A small-molecule ligand and the protein it binds are described below.
Small molecule (SMILES): CC(=O)N[C@H]1[C@H](O[C@H]2[C@H](O)[C@@H](NC(C)=O)CO[C@@H]2CO)O[C@H](CO)[C@@H](O[C@@H]2O[C@H](CO[C@H]3O[C@H](CO)[C@@H](O)[C@H](O[C@H]4O[C@H](CO)[C@@H](O)[C@H](O)[C@@H]4O)[C@@H]3O)[C@@H](O)[C@H](O[C@H]3O[C@H](CO)[C@@H](O)[C@H](O)[C@@H]3O[C@H]3O[C@H](CO)[C@@H](O)[C@H](O)[C@@H]3O)[C@@H]2O)[C@@H]1O

Binding-site contacts:
Ligand atom O7 contacts residue ASN106 of chain 1.E at 3.1 Å (h-bond).
Ligand atom C6 contacts residue GLY132 of chain 1.E at 3.4 Å.
Ligand atom O3 contacts residue SER234 of chain 1.B at 3.9 Å.
Ligand atom O6 contacts residue GLY132 of chain 1.E at 2.8 Å (h-bond).
Ligand atom C1 contacts residue SER108 of chain 1.E at 3.8 Å.
Ligand atom O3 contacts residue GLN232 of chain 1.B at 4.1 Å.
Ligand atom C1 contacts residue ASN106 of chain 1.E at 1.5 Å.
Ligand atom N2 contacts residue ASN106 of chain 1.E at 3.0 Å (h-bond).
Ligand atom O4 contacts residue CYS231 of chain 1.B at 2.8 Å (h-bond).
Ligand atom C8 contacts residue SER237 of chain 1.B at 3.9 Å.
Ligand atom O6 contacts residue TYR200 of chain 1.B at 3.6 Å.
Ligand atom C6 contacts residue SER234 of chain 1.B at 3.6 Å.
Ligand atom C7 contacts residue ASN106 of chain 1.E at 3.2 Å.
Ligand atom O6 contacts residue CYS231 of chain 1.B at 2.8 Å (h-bond).
Ligand atom C4 contacts residue CYS231 of chain 1.B at 3.8 Å (hydrophobic).
Ligand atom C8 contacts residue MET75 of chain 1.B at 3.5 Å (hydrophobic).
Ligand atom C8 contacts residue ASN106 of chain 1.E at 3.0 Å.
Ligand atom C6 contacts residue CYS231 of chain 1.B at 3.4 Å (hydrophobic).
Ligand atom O6 contacts residue ASP229 of chain 1.B at 4.1 Å.
Ligand atom O3 contacts residue ARG235 of chain 1.B at 3.0 Å (salt-bridge).
Ligand atom O4 contacts residue GLN232 of chain 1.B at 3.8 Å.
Ligand atom C8 contacts residue TYR134 of chain 1.E at 4.0 Å (hydrophobic).
Ligand atom N2 contacts residue SER108 of chain 1.E at 3.5 Å.
Ligand atom O4 contacts residue GLN232 of chain 1.B at 3.5 Å.
Ligand atom O7 contacts residue TYR134 of chain 1.E at 3.8 Å.
Ligand atom N2 contacts residue ARG235 of chain 1.B at 4.0 Å.
Ligand atom C8 contacts residue SER108 of chain 1.E at 4.1 Å.
Ligand atom O5 contacts residue VAL129 of chain 1.E at 4.0 Å.
Ligand atom C5 contacts residue PHE233 of chain 1.B at 3.9 Å (hydrophobic).
Ligand atom C3 contacts residue ASN106 of chain 1.E at 3.9 Å.
Ligand atom C5 contacts residue TYR134 of chain 1.E at 3.9 Å (hydrophobic).
Ligand atom C2 contacts residue GLN232 of chain 1.B at 3.9 Å.
Ligand atom C2 contacts residue ASN106 of chain 1.E at 2.5 Å.
Ligand atom O4 contacts residue ASP229 of chain 1.B at 3.8 Å.
Ligand atom C5 contacts residue CYS231 of chain 1.B at 3.5 Å (hydrophobic).
Ligand atom C5 contacts residue ASN106 of chain 1.E at 3.8 Å.
Ligand atom O2 contacts residue GLN232 of chain 1.B at 3.5 Å (h-bond).
Ligand atom O5 contacts residue ASN106 of chain 1.E at 2.5 Å (h-bond).
Ligand atom O6 contacts residue ARG235 of chain 1.B at 3.3 Å (salt-bridge).
Ligand atom C6 contacts residue ARG235 of chain 1.B at 3.8 Å.

Sequence of chain 1.B:
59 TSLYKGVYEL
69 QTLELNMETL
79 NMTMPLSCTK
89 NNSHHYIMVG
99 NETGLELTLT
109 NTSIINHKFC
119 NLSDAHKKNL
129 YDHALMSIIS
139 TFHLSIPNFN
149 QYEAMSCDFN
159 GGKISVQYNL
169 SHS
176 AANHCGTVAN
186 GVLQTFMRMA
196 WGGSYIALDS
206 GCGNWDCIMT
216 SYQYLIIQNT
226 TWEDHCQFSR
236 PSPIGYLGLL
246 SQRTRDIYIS

Sequence of chain 1.E:
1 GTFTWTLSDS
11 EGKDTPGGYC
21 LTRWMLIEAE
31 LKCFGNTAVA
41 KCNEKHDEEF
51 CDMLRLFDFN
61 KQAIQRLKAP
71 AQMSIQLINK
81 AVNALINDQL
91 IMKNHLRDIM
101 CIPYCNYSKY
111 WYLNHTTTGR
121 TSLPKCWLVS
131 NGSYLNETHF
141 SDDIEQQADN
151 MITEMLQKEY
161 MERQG